Binding-site contacts:
Ligand atom NAN contacts residue THR199 of chain 1.A at 3.5 Å (h-bond).
Ligand atom OAH contacts residue HIS94 of chain 1.A at 3.4 Å.
Ligand atom OAI contacts residue LEU197 of chain 1.A at 3.2 Å.
Ligand atom CAS contacts residue TRP5 of chain 1.A at 3.8 Å (hydrophobic).
Ligand atom CAR contacts residue THR199 of chain 1.A at 3.8 Å.
Ligand atom NAJ contacts residue HIS96 of chain 1.A at 3.3 Å (h-bond).
Ligand atom CAU contacts residue HIS64 of chain 1.A at 3.4 Å.
Ligand atom CAD contacts residue THR199 of chain 1.A at 3.4 Å.
Ligand atom NAJ contacts residue THR198 of chain 1.A at 2.8 Å (h-bond).
Ligand atom CAS contacts residue HIS64 of chain 1.A at 3.6 Å.
Ligand atom OAI contacts residue THR198 of chain 1.A at 2.8 Å (h-bond).
Ligand atom CAF contacts residue VAL121 of chain 1.A at 3.6 Å (hydrophobic).
Ligand atom NAN contacts residue PRO200 of chain 1.A at 2.8 Å (h-bond).
Ligand atom NAJ contacts residue HIS94 of chain 1.A at 3.2 Å (h-bond).
Ligand atom CAR contacts residue TRP5 of chain 1.A at 3.8 Å (hydrophobic).
Ligand atom OAH contacts residue VAL121 of chain 1.A at 3.9 Å.
Ligand atom CAP contacts residue PRO200 of chain 1.A at 3.6 Å (hydrophobic).
Ligand atom OAI contacts residue TRP208 of chain 1.A at 3.3 Å.
Ligand atom OAH contacts residue TRP208 of chain 1.A at 3.8 Å.
Ligand atom NAL contacts residue THR199 of chain 1.A at 2.8 Å (h-bond).
Ligand atom CAM contacts residue THR199 of chain 1.A at 3.4 Å.
Ligand atom CAC contacts residue THR199 of chain 1.A at 3.6 Å.
Ligand atom CAA contacts residue VAL121 of chain 1.A at 3.8 Å (hydrophobic).
Ligand atom OAK contacts residue PHE130 of chain 1.A at 3.3 Å.
Ligand atom CAU contacts residue ASN62 of chain 1.A at 3.7 Å.
Ligand atom NAT contacts residue HIS64 of chain 1.A at 2.9 Å (h-bond).
Ligand atom SAG contacts residue THR198 of chain 1.A at 3.8 Å.
Ligand atom NAJ contacts residue ZN1 of chain 1.B at 2.0 Å.
Ligand atom CAB contacts residue LEU197 of chain 1.A at 3.7 Å (hydrophobic).
Ligand atom CAA contacts residue LEU197 of chain 1.A at 3.7 Å (hydrophobic).
Ligand atom CAC contacts residue LEU197 of chain 1.A at 3.8 Å (hydrophobic).
Ligand atom SAG contacts residue ZN1 of chain 1.B at 3.0 Å.
Ligand atom CAF contacts residue LEU197 of chain 1.A at 3.8 Å (hydrophobic).
Ligand atom NAJ contacts residue HIS119 of chain 1.A at 3.5 Å (h-bond).
Ligand atom CAE contacts residue LEU197 of chain 1.A at 3.8 Å (hydrophobic).
Ligand atom OAH contacts residue ZN1 of chain 1.B at 3.0 Å.
Ligand atom CAS contacts residue ASN62 of chain 1.A at 3.7 Å.
Ligand atom NAT contacts residue ASN62 of chain 1.A at 3.2 Å.
Ligand atom OAH contacts residue HIS119 of chain 1.A at 3.2 Å (h-bond).
Ligand atom OAH contacts residue VAL142 of chain 1.A at 3.6 Å.

The protein below binds the small molecule below.
Small molecule (SMILES): NS(=O)(=O)c1ccc(O)c(NC(=O)NCc2ccncc2)c1

Sequence of chain 1.A:
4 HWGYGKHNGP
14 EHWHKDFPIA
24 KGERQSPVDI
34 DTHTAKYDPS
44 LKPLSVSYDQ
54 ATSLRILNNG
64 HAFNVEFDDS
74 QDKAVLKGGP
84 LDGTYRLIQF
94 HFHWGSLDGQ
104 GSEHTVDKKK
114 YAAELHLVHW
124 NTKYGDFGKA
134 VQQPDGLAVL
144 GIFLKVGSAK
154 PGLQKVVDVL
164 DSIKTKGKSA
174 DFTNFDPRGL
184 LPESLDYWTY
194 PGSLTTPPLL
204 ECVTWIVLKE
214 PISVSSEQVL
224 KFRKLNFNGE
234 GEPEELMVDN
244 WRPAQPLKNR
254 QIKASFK